Binding-site contacts:
Ligand atom O7 contacts residue GLU42 of chain 1.D at 3.4 Å (salt-bridge).
Ligand atom C1 contacts residue PRO91 of chain 1.D at 4.4 Å (hydrophobic).
Ligand atom C4 contacts residue GLU42 of chain 1.D at 3.5 Å.
Ligand atom C1 contacts residue ASN71 of chain 1.D at 1.9 Å.
Ligand atom C1 contacts residue GLU42 of chain 1.D at 3.4 Å.
Ligand atom O5 contacts residue ASN71 of chain 1.D at 2.9 Å (h-bond).
Ligand atom N2 contacts residue ASN71 of chain 1.D at 3.0 Å (h-bond).
Ligand atom N2 contacts residue VAL93 of chain 1.D at 4.1 Å.
Ligand atom C8 contacts residue TYR183 of chain 1.D at 4.2 Å (hydrophobic).
Ligand atom O7 contacts residue ASN71 of chain 1.D at 3.0 Å (h-bond).
Ligand atom O6 contacts residue PRO91 of chain 1.D at 4.2 Å.
Ligand atom C3 contacts residue GLU42 of chain 1.D at 4.0 Å.
Ligand atom C7 contacts residue VAL93 of chain 1.D at 4.3 Å (hydrophobic).
Ligand atom C2 contacts residue GLU42 of chain 1.D at 3.6 Å.
Ligand atom C8 contacts residue VAL93 of chain 1.D at 4.1 Å (hydrophobic).
Ligand atom O6 contacts residue GLU42 of chain 1.D at 4.4 Å.
Ligand atom O5 contacts residue GLU42 of chain 1.D at 3.2 Å.
Ligand atom O5 contacts residue PRO91 of chain 1.D at 4.2 Å.
Ligand atom C7 contacts residue GLU42 of chain 1.D at 4.3 Å.
Ligand atom C3 contacts residue ASN71 of chain 1.D at 4.2 Å.
Ligand atom C7 contacts residue ASN71 of chain 1.D at 3.2 Å.
Ligand atom C5 contacts residue PRO91 of chain 1.D at 4.0 Å (hydrophobic).
Ligand atom C8 contacts residue ASN71 of chain 1.D at 4.2 Å.
Ligand atom O6 contacts residue THR73 of chain 1.D at 4.2 Å.
Ligand atom C5 contacts residue GLU42 of chain 1.D at 3.8 Å.
Ligand atom C2 contacts residue ASN71 of chain 1.D at 2.8 Å.
Ligand atom C5 contacts residue ASN71 of chain 1.D at 4.1 Å.
Ligand atom O7 contacts residue TYR183 of chain 1.D at 3.3 Å (h-bond).
Ligand atom C6 contacts residue GLU42 of chain 1.D at 4.0 Å.
Ligand atom C7 contacts residue TYR183 of chain 1.D at 3.9 Å (hydrophobic).

Sequence of chain 1.D:
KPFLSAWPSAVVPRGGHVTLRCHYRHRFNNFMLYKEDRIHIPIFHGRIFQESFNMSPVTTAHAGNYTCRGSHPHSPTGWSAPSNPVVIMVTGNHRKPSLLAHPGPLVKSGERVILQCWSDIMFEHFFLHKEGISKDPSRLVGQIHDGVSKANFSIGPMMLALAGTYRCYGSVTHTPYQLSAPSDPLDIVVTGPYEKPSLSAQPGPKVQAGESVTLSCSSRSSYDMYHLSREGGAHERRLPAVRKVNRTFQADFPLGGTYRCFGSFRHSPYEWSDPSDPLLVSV

The small molecule below binds the protein below.
Small molecule (SMILES): CC(=O)N[C@@H]1[C@@H](O)[C@H](O)[C@@H](CO)O[C@H]1O